Sequence of chain 1.A:
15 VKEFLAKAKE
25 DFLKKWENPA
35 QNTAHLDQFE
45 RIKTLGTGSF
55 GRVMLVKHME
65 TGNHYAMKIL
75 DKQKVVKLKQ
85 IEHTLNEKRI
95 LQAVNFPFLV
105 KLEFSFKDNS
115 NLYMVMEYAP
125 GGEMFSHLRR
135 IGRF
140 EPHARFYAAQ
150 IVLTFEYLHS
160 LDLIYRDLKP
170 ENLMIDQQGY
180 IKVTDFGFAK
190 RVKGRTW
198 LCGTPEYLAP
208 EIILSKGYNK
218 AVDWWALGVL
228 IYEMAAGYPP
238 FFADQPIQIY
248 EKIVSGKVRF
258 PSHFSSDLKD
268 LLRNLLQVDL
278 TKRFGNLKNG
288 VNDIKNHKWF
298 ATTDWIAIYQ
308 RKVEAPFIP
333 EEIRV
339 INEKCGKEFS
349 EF

Binding-site contacts:
Ligand atom O32 contacts residue ALA70 of chain 1.A at 3.4 Å.
Ligand atom O33 contacts residue VAL104 of chain 1.A at 3.5 Å.
Ligand atom O33 contacts residue MET120 of chain 1.A at 3.4 Å.
Ligand atom C31 contacts residue PHE54 of chain 1.A at 3.1 Å (hydrophobic).
Ligand atom O33 contacts residue THR183 of chain 1.A at 2.9 Å (h-bond).
Ligand atom C23 contacts residue THR183 of chain 1.A at 2.9 Å.
Ligand atom C18 contacts residue ALA123 of chain 1.A at 3.7 Å (hydrophobic).
Ligand atom O32 contacts residue TYR122 of chain 1.A at 3.3 Å.
Ligand atom C3 contacts residue ASP184 of chain 1.A at 3.8 Å.
Ligand atom C20 contacts residue THR183 of chain 1.A at 3.5 Å.
Ligand atom C29 contacts residue GLU170 of chain 1.A at 3.8 Å.
Ligand atom C7 contacts residue MET173 of chain 1.A at 3.0 Å (hydrophobic).
Ligand atom C22 contacts residue MET173 of chain 1.A at 3.8 Å (hydrophobic).
Ligand atom O32 contacts residue ALA123 of chain 1.A at 2.9 Å (h-bond).
Ligand atom C7 contacts residue THR183 of chain 1.A at 3.4 Å.
Ligand atom C1 contacts residue THR183 of chain 1.A at 3.5 Å.
Ligand atom N30 contacts residue GLU170 of chain 1.A at 2.9 Å (salt-bridge).
Ligand atom C31 contacts residue GLU170 of chain 1.A at 3.5 Å.
Ligand atom C27 contacts residue MET173 of chain 1.A at 3.7 Å (hydrophobic).
Ligand atom O32 contacts residue GLU121 of chain 1.A at 3.6 Å (salt-bridge).
Ligand atom C16 contacts residue MET173 of chain 1.A at 3.4 Å (hydrophobic).
Ligand atom C11 contacts residue LEU49 of chain 1.A at 3.6 Å (hydrophobic).
Ligand atom C17 contacts residue MET173 of chain 1.A at 3.5 Å (hydrophobic).
Ligand atom C24 contacts residue THR183 of chain 1.A at 3.5 Å.
Ligand atom C5 contacts residue THR183 of chain 1.A at 3.2 Å.
Ligand atom C26 contacts residue GLU170 of chain 1.A at 3.3 Å.
Ligand atom C4 contacts residue ASP184 of chain 1.A at 3.4 Å.
Ligand atom C21 contacts residue MET173 of chain 1.A at 3.8 Å (hydrophobic).
Ligand atom C24 contacts residue ASN171 of chain 1.A at 3.7 Å.
Ligand atom N6 contacts residue THR183 of chain 1.A at 3.3 Å.
Ligand atom C10 contacts residue LEU49 of chain 1.A at 3.8 Å (hydrophobic).
Ligand atom N19 contacts residue GLU121 of chain 1.A at 2.7 Å (salt-bridge).
Ligand atom C8 contacts residue MET173 of chain 1.A at 3.5 Å (hydrophobic).
Ligand atom C27 contacts residue GLU170 of chain 1.A at 3.5 Å.
Ligand atom C18 contacts residue GLU121 of chain 1.A at 3.6 Å.
Ligand atom N19 contacts residue ALA70 of chain 1.A at 3.5 Å.
Ligand atom C4 contacts residue THR183 of chain 1.A at 3.9 Å.
Ligand atom C21 contacts residue THR183 of chain 1.A at 3.7 Å.
Ligand atom C18 contacts residue ALA70 of chain 1.A at 3.3 Å (hydrophobic).
Ligand atom C22 contacts residue THR183 of chain 1.A at 3.1 Å.

The protein below binds the small molecule below.
Small molecule (SMILES): CN1CCC[C@H]1CCn1cc(C2=C(c3c[nH]c4ccccc34)C(=O)NC2=O)c2ccccc21